This small molecule binds to this protein.
Small molecule (SMILES): CC(=O)N[C@H]1[C@H](O[C@H]2[C@H](O)[C@@H](NC(C)=O)CO[C@@H]2CO[C@@H]2O[C@@H](C)[C@@H](O)[C@@H](O)[C@@H]2O)O[C@H](CO)[C@@H](O[C@@H]2O[C@H](CO)[C@@H](O)[C@H](O[C@@H]3O[C@H](CO)[C@@H](O)[C@H](O)[C@@H]3O)[C@@H]2O)[C@@H]1O

Binding-site contacts:
Ligand atom N2 contacts residue TRP138 of chain 31.E at 3.7 Å.
Ligand atom N2 contacts residue ASN120 of chain 31.E at 3.0 Å (h-bond).
Ligand atom C2 contacts residue ASN120 of chain 31.E at 2.6 Å.
Ligand atom C5 contacts residue ASN120 of chain 31.E at 3.6 Å.
Ligand atom C1 contacts residue TRP138 of chain 31.E at 3.9 Å (hydrophobic).
Ligand atom C8 contacts residue TRP138 of chain 31.E at 4.0 Å (hydrophobic).
Ligand atom O4 contacts residue TRP138 of chain 31.E at 3.1 Å.
Ligand atom C8 contacts residue ASN120 of chain 31.E at 4.1 Å.
Ligand atom C4 contacts residue ASN120 of chain 31.E at 4.2 Å.
Ligand atom C1 contacts residue ASN120 of chain 31.E at 1.4 Å.
Ligand atom O7 contacts residue TRP138 of chain 31.E at 3.8 Å.
Ligand atom C8 contacts residue GLY119 of chain 31.E at 3.9 Å.
Ligand atom O3 contacts residue TRP138 of chain 31.E at 3.5 Å.
Ligand atom C6 contacts residue ASN120 of chain 31.E at 3.0 Å.
Ligand atom C3 contacts residue TRP138 of chain 31.E at 2.9 Å (hydrophobic).
Ligand atom C2 contacts residue TRP138 of chain 31.E at 3.8 Å (hydrophobic).
Ligand atom O5 contacts residue ASN120 of chain 31.E at 2.4 Å (h-bond).
Ligand atom C7 contacts residue ASN120 of chain 31.E at 3.8 Å.
Ligand atom O5 contacts residue TRP138 of chain 31.E at 4.3 Å.
Ligand atom C5 contacts residue ASN120 of chain 31.E at 3.9 Å.
Ligand atom C5 contacts residue TRP138 of chain 31.E at 3.5 Å (hydrophobic).
Ligand atom O5 contacts residue ASN120 of chain 31.E at 4.0 Å.
Ligand atom C3 contacts residue ASN120 of chain 31.E at 3.9 Å.
Ligand atom C4 contacts residue TRP138 of chain 31.E at 3.3 Å (hydrophobic).
Ligand atom O7 contacts residue ASN120 of chain 31.E at 4.4 Å.
Ligand atom C7 contacts residue TRP138 of chain 31.E at 4.3 Å (hydrophobic).

Sequence of chain 31.E:
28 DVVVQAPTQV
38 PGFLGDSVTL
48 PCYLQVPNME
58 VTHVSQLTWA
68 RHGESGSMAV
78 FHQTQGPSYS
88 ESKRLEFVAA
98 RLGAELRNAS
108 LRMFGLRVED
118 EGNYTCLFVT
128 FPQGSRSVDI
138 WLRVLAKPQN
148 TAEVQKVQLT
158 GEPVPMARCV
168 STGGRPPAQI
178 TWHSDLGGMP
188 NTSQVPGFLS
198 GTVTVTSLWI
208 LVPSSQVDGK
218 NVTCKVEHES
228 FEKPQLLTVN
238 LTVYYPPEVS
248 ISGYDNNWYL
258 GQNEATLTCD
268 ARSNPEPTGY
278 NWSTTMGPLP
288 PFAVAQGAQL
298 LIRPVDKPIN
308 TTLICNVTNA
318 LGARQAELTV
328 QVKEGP